The small molecule below binds the protein below.
Small molecule (SMILES): C[C@H](Cc1ccc(C(C)(C)C)cc1)[C@H](NN)c1nnnn1Cc1ccc2c(c1)OCO2

Binding-site contacts:
Ligand atom C contacts residue DMS1 of chain 1.D at 3.7 Å.
Ligand atom N2 contacts residue TYR79 of chain 1.A at 3.4 Å.
Ligand atom C18 contacts residue GLY80 of chain 1.A at 3.3 Å.
Ligand atom C20 contacts residue TYR226 of chain 1.A at 3.4 Å (hydrophobic).
Ligand atom C9 contacts residue SER115 of chain 1.A at 3.7 Å.
Ligand atom O1 contacts residue DMS1 of chain 1.D at 3.6 Å.
Ligand atom C13 contacts residue GLY221 of chain 1.A at 3.8 Å.
Ligand atom N1 contacts residue GLY37 of chain 1.A at 3.7 Å.
Ligand atom N1 contacts residue ASP35 of chain 1.A at 2.8 Å (salt-bridge).
Ligand atom C4 contacts residue DMS1 of chain 1.D at 3.8 Å.
Ligand atom C5 contacts residue DMS1 of chain 1.D at 3.7 Å.
Ligand atom C10 contacts residue ASP119 of chain 1.A at 3.8 Å.
Ligand atom N1 contacts residue ASP219 of chain 1.A at 2.7 Å (salt-bridge).
Ligand atom C11 contacts residue SER83 of chain 1.A at 3.6 Å.
Ligand atom N3 contacts residue GLY80 of chain 1.A at 3.0 Å (h-bond).
Ligand atom N contacts residue ASP219 of chain 1.A at 3.7 Å.
Ligand atom C1 contacts residue GLY221 of chain 1.A at 3.5 Å.
Ligand atom C4 contacts residue GLY221 of chain 1.A at 3.8 Å.
Ligand atom C16 contacts residue ILE304 of chain 1.A at 3.7 Å (hydrophobic).
Ligand atom C18 contacts residue ASP81 of chain 1.A at 3.6 Å.
Ligand atom C5 contacts residue ASP33 of chain 1.A at 3.7 Å.
Ligand atom N contacts residue ASP35 of chain 1.A at 3.0 Å (salt-bridge).
Ligand atom C contacts residue ASP81 of chain 1.A at 3.6 Å.
Ligand atom C8 contacts residue PHE116 of chain 1.A at 3.8 Å (hydrophobic).
Ligand atom C17 contacts residue GLY80 of chain 1.A at 3.7 Å.
Ligand atom N contacts residue GLY221 of chain 1.A at 3.6 Å.
Ligand atom C2 contacts residue TYR79 of chain 1.A at 3.7 Å (hydrophobic).
Ligand atom C6 contacts residue PHE116 of chain 1.A at 3.7 Å (hydrophobic).
Ligand atom O1 contacts residue TYR226 of chain 1.A at 3.5 Å (h-bond).
Ligand atom C15 contacts residue ILE304 of chain 1.A at 3.6 Å (hydrophobic).
Ligand atom C22 contacts residue THR222 of chain 1.A at 3.4 Å.
Ligand atom C11 contacts residue ASP81 of chain 1.A at 3.5 Å.
Ligand atom C13 contacts residue THR222 of chain 1.A at 3.6 Å.
Ligand atom C15 contacts residue THR222 of chain 1.A at 3.4 Å.
Ligand atom C11 contacts residue PHE116 of chain 1.A at 3.7 Å (hydrophobic).
Ligand atom N3 contacts residue TYR79 of chain 1.A at 3.8 Å.
Ligand atom C8 contacts residue ASP119 of chain 1.A at 3.8 Å.
Ligand atom C12 contacts residue ASP81 of chain 1.A at 3.6 Å.
Ligand atom N4 contacts residue GLY80 of chain 1.A at 3.3 Å (h-bond).
Ligand atom C8 contacts residue ILE122 of chain 1.A at 3.5 Å (hydrophobic).

Sequence of chain 1.A:
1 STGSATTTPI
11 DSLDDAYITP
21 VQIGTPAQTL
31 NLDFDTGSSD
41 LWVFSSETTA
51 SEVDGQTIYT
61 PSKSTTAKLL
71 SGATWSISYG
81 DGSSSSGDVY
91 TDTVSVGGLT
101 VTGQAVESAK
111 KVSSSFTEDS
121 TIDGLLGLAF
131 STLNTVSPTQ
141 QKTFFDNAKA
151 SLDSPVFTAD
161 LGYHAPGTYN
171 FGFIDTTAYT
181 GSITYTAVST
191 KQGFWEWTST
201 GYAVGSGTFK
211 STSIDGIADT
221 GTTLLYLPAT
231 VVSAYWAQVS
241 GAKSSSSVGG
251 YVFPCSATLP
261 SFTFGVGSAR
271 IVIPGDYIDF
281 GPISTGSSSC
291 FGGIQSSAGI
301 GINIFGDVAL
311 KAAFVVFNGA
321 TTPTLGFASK